A protein and the small-molecule ligand that binds it are described below.
Small molecule (SMILES): CC(=O)N[C@H]1[C@H](O[C@H]2[C@H](O)[C@@H](NC(C)=O)CO[C@@H]2CO)O[C@H](CO)[C@@H](O[C@@H]2O[C@H](CO)[C@@H](O)[C@H](O)[C@@H]2O)[C@@H]1O

Sequence of chain 1.A:
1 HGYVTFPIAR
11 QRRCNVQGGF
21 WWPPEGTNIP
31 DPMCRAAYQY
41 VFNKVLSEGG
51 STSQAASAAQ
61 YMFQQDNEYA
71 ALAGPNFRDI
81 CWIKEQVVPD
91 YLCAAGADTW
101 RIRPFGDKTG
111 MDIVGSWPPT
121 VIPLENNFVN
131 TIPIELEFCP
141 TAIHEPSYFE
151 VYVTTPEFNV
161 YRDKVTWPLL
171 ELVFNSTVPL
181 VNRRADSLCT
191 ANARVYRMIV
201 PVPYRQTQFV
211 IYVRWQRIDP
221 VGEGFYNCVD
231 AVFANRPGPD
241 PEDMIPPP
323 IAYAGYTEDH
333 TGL

Binding-site contacts:
Ligand atom O6 contacts residue ASP79 of chain 1.A at 3.9 Å.
Ligand atom C3 contacts residue ARG78 of chain 1.A at 3.8 Å.
Ligand atom C6 contacts residue ARG78 of chain 1.A at 3.8 Å.
Ligand atom C3 contacts residue ASN175 of chain 1.A at 3.8 Å.
Ligand atom O5 contacts residue ARG78 of chain 1.A at 3.6 Å.
Ligand atom O6 contacts residue ARG78 of chain 1.A at 3.7 Å.
Ligand atom C4 contacts residue ASN175 of chain 1.A at 4.2 Å.
Ligand atom C2 contacts residue ASN175 of chain 1.A at 2.5 Å.
Ligand atom C1 contacts residue ASN175 of chain 1.A at 1.4 Å.
Ligand atom O7 contacts residue ARG78 of chain 1.A at 3.2 Å.
Ligand atom C7 contacts residue ASN175 of chain 1.A at 3.7 Å.
Ligand atom C2 contacts residue GLU150 of chain 1.A at 3.7 Å.
Ligand atom C7 contacts residue ARG78 of chain 1.A at 4.2 Å.
Ligand atom C7 contacts residue GLU150 of chain 1.A at 3.6 Å.
Ligand atom C6 contacts residue ASP79 of chain 1.A at 4.1 Å.
Ligand atom C8 contacts residue GLU150 of chain 1.A at 3.4 Å.
Ligand atom C3 contacts residue GLU150 of chain 1.A at 4.3 Å.
Ligand atom C8 contacts residue LEU172 of chain 1.A at 4.1 Å (hydrophobic).
Ligand atom O7 contacts residue ASN175 of chain 1.A at 4.1 Å.
Ligand atom O5 contacts residue ASN175 of chain 1.A at 2.3 Å (h-bond).
Ligand atom C5 contacts residue ASN175 of chain 1.A at 3.6 Å.
Ligand atom C8 contacts residue TYR152 of chain 1.A at 3.4 Å (hydrophobic).
Ligand atom O7 contacts residue LEU172 of chain 1.A at 4.0 Å.
Ligand atom N2 contacts residue GLU150 of chain 1.A at 2.8 Å (salt-bridge).
Ligand atom O4 contacts residue ARG78 of chain 1.A at 4.2 Å.
Ligand atom C1 contacts residue ARG78 of chain 1.A at 4.4 Å.
Ligand atom N2 contacts residue ASN175 of chain 1.A at 2.9 Å (h-bond).
Ligand atom C1 contacts residue GLU150 of chain 1.A at 3.7 Å.
Ligand atom O3 contacts residue ARG78 of chain 1.A at 3.2 Å (salt-bridge).
Ligand atom C7 contacts residue LEU172 of chain 1.A at 4.1 Å (hydrophobic).
Ligand atom C5 contacts residue ARG78 of chain 1.A at 4.4 Å.
Ligand atom C2 contacts residue ARG78 of chain 1.A at 3.9 Å.
Ligand atom C8 contacts residue ILE80 of chain 1.A at 3.8 Å (hydrophobic).